Binding-site contacts:
Ligand atom O5 contacts residue ASN217 of chain 1.A at 2.4 Å (h-bond).
Ligand atom C3 contacts residue ASN217 of chain 1.A at 3.7 Å.
Ligand atom C7 contacts residue ASN217 of chain 1.A at 3.5 Å.
Ligand atom C7 contacts residue THR213 of chain 1.A at 4.0 Å.
Ligand atom C8 contacts residue THR213 of chain 1.A at 4.0 Å.
Ligand atom C1 contacts residue ASN217 of chain 1.A at 1.4 Å.
Ligand atom C4 contacts residue ASN217 of chain 1.A at 4.1 Å.
Ligand atom O7 contacts residue ASN217 of chain 1.A at 3.8 Å.
Ligand atom O7 contacts residue THR213 of chain 1.A at 3.9 Å.
Ligand atom C5 contacts residue ASN217 of chain 1.A at 3.6 Å.
Ligand atom N2 contacts residue ASN217 of chain 1.A at 2.8 Å (h-bond).
Ligand atom C2 contacts residue ASN217 of chain 1.A at 2.3 Å.
Ligand atom O6 contacts residue ASN217 of chain 1.A at 4.4 Å.

A protein and the small-molecule ligand that binds it are described below.
Small molecule (SMILES): CC(=O)N[C@@H]1[C@@H](O)[C@H](O)[C@@H](CO)O[C@H]1O

Sequence of chain 1.A:
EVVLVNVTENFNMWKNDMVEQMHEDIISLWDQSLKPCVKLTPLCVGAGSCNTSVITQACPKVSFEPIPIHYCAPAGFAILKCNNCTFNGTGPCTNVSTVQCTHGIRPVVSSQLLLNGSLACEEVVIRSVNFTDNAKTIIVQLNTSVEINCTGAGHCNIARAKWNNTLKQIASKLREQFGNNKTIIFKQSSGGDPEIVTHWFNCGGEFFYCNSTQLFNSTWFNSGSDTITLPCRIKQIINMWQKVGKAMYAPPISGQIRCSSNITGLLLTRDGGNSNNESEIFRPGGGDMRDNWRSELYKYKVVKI